Sequence of chain 1.B:
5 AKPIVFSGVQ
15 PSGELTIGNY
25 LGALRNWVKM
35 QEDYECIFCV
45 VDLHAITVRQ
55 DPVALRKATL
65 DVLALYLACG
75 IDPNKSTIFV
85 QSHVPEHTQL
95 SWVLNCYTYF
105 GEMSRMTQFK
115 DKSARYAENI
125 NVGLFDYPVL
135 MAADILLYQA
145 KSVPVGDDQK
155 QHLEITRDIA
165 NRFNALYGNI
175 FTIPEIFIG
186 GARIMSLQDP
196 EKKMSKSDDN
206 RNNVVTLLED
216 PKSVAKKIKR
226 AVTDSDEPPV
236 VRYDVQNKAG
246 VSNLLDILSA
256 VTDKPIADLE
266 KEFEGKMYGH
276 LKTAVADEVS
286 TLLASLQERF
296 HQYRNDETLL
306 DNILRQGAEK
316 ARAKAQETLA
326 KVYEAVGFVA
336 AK

The protein below binds the small molecule below.
Small molecule (SMILES): N[C@@H](Cc1c[nH]c2ccccc12)C(=O)O

Binding-site contacts:
Ligand atom CZ3 contacts residue VAL147 of chain 1.B at 3.7 Å (hydrophobic).
Ligand atom NE1 contacts residue HIS48 of chain 1.B at 3.8 Å.
Ligand atom CH2 contacts residue MET135 of chain 1.B at 4.1 Å (hydrophobic).
Ligand atom CZ2 contacts residue PHE10 of chain 1.B at 3.5 Å (hydrophobic).
Ligand atom CE2 contacts residue MET135 of chain 1.B at 3.9 Å (hydrophobic).
Ligand atom CZ3 contacts residue MET135 of chain 1.B at 4.0 Å (hydrophobic).
Ligand atom CB contacts residue VAL45 of chain 1.B at 3.9 Å (hydrophobic).
Ligand atom CZ3 contacts residue PRO148 of chain 1.B at 4.0 Å (hydrophobic).
Ligand atom N contacts residue TYR131 of chain 1.B at 2.8 Å (h-bond).
Ligand atom C contacts residue GLN153 of chain 1.B at 3.8 Å.
Ligand atom CG contacts residue GLY12 of chain 1.B at 4.0 Å.
Ligand atom CH2 contacts residue VAL147 of chain 1.B at 3.5 Å (hydrophobic).
Ligand atom CE2 contacts residue ASP138 of chain 1.B at 4.0 Å.
Ligand atom NE1 contacts residue VAL45 of chain 1.B at 4.0 Å.
Ligand atom C contacts residue TYR131 of chain 1.B at 4.0 Å (hydrophobic).
Ligand atom CE2 contacts residue GLY12 of chain 1.B at 3.9 Å.
Ligand atom CD2 contacts residue GLY12 of chain 1.B at 3.6 Å.
Ligand atom CE3 contacts residue GLY12 of chain 1.B at 3.5 Å.
Ligand atom CE3 contacts residue MET135 of chain 1.B at 4.0 Å (hydrophobic).
Ligand atom CZ2 contacts residue GLY12 of chain 1.B at 4.1 Å.
Ligand atom CZ3 contacts residue GLY12 of chain 1.B at 3.5 Å.
Ligand atom O contacts residue GLN14 of chain 1.B at 3.9 Å.
Ligand atom CD1 contacts residue VAL45 of chain 1.B at 3.7 Å (hydrophobic).
Ligand atom N contacts residue GLN153 of chain 1.B at 2.7 Å (h-bond).
Ligand atom NE1 contacts residue MET135 of chain 1.B at 3.9 Å.
Ligand atom CH2 contacts residue PHE10 of chain 1.B at 3.7 Å (hydrophobic).
Ligand atom CD1 contacts residue HIS48 of chain 1.B at 3.5 Å.
Ligand atom O contacts residue GLN153 of chain 1.B at 3.9 Å.
Ligand atom CD2 contacts residue MET135 of chain 1.B at 4.1 Å (hydrophobic).
Ligand atom CD1 contacts residue ASP138 of chain 1.B at 3.6 Å.
Ligand atom N contacts residue MET135 of chain 1.B at 3.7 Å.
Ligand atom CH2 contacts residue ILE139 of chain 1.B at 3.9 Å (hydrophobic).
Ligand atom CH2 contacts residue GLY12 of chain 1.B at 3.7 Å.
Ligand atom CA contacts residue TYR131 of chain 1.B at 3.7 Å (hydrophobic).
Ligand atom CB contacts residue TYR131 of chain 1.B at 4.0 Å (hydrophobic).
Ligand atom CA contacts residue GLN153 of chain 1.B at 3.4 Å.
Ligand atom O contacts residue TYR131 of chain 1.B at 3.5 Å (h-bond).
Ligand atom CZ2 contacts residue MET135 of chain 1.B at 4.0 Å (hydrophobic).
Ligand atom NE1 contacts residue ASP138 of chain 1.B at 2.9 Å (salt-bridge).
Ligand atom CZ2 contacts residue ILE139 of chain 1.B at 3.7 Å (hydrophobic).